This protein binds this small molecule.
Small molecule (SMILES): O=P(O)(O)OC[C@H]1O[C@](O)(COP(=O)(O)O)[C@@H](O)[C@@H]1O

Binding-site contacts:
Ligand atom O5P contacts residue THR350 of chain 1.C at 2.7 Å (h-bond).
Ligand atom O2 contacts residue GLY430 of chain 1.C at 3.3 Å (h-bond).
Ligand atom O6P contacts residue SER435 of chain 1.C at 3.2 Å (h-bond).
Ligand atom O2 contacts residue LEU347 of chain 1.C at 3.6 Å.
Ligand atom C6 contacts residue SER353 of chain 1.C at 3.7 Å.
Ligand atom O6P contacts residue SER353 of chain 1.C at 3.6 Å.
Ligand atom O5P contacts residue THR348 of chain 1.C at 3.5 Å (h-bond).
Ligand atom O6P contacts residue GLY436 of chain 1.C at 2.9 Å (h-bond).
Ligand atom O4P contacts residue SER353 of chain 1.C at 2.7 Å (h-bond).
Ligand atom O3 contacts residue GLY430 of chain 1.C at 3.1 Å.
Ligand atom P2 contacts residue SER435 of chain 1.C at 3.6 Å.
Ligand atom O4P contacts residue THR348 of chain 1.C at 2.4 Å (h-bond).
Ligand atom O4 contacts residue THR438 of chain 1.C at 3.5 Å (h-bond).
Ligand atom C6 contacts residue LEU347 of chain 1.C at 3.6 Å (hydrophobic).
Ligand atom O5 contacts residue LEU347 of chain 1.C at 3.6 Å (h-bond).
Ligand atom O2P contacts residue ARG405 of chain 1.C at 2.8 Å (salt-bridge).
Ligand atom O1P contacts residue TRP398 of chain 1.C at 2.6 Å (h-bond).
Ligand atom O3P contacts residue GLY434 of chain 1.C at 2.8 Å (h-bond).
Ligand atom O1P contacts residue ARG405 of chain 1.C at 2.8 Å (salt-bridge).
Ligand atom C3 contacts residue ARG432 of chain 1.C at 3.3 Å.
Ligand atom O6 contacts residue SER435 of chain 1.C at 3.7 Å.
Ligand atom C6 contacts residue THR438 of chain 1.C at 3.5 Å.
Ligand atom P1 contacts residue ARG405 of chain 1.C at 3.8 Å.
Ligand atom O4 contacts residue GLY436 of chain 1.C at 3.7 Å.
Ligand atom P2 contacts residue THR348 of chain 1.C at 3.4 Å.
Ligand atom C3 contacts residue GLY434 of chain 1.C at 3.3 Å.
Ligand atom P2 contacts residue SER353 of chain 1.C at 3.6 Å.
Ligand atom O5P contacts residue THR349 of chain 1.C at 3.4 Å (h-bond).
Ligand atom O3 contacts residue ARG432 of chain 1.C at 2.6 Å (salt-bridge).
Ligand atom O3P contacts residue PRO433 of chain 1.C at 3.6 Å.
Ligand atom O6 contacts residue THR348 of chain 1.C at 3.6 Å.
Ligand atom O4P contacts residue ARG352 of chain 1.C at 3.8 Å.
Ligand atom O4 contacts residue TYR437 of chain 1.C at 2.8 Å (h-bond).
Ligand atom O2P contacts residue THR349 of chain 1.C at 3.6 Å.
Ligand atom O4 contacts residue GLY434 of chain 1.C at 2.5 Å (h-bond).
Ligand atom O1 contacts residue GLY434 of chain 1.C at 3.7 Å.
Ligand atom O5P contacts residue SER435 of chain 1.C at 2.9 Å (h-bond).
Ligand atom O6 contacts residue THR349 of chain 1.C at 3.3 Å (h-bond).
Ligand atom C4 contacts residue GLY434 of chain 1.C at 3.3 Å.
Ligand atom C5 contacts residue GLY434 of chain 1.C at 3.4 Å.

Sequence of chain 1.C:
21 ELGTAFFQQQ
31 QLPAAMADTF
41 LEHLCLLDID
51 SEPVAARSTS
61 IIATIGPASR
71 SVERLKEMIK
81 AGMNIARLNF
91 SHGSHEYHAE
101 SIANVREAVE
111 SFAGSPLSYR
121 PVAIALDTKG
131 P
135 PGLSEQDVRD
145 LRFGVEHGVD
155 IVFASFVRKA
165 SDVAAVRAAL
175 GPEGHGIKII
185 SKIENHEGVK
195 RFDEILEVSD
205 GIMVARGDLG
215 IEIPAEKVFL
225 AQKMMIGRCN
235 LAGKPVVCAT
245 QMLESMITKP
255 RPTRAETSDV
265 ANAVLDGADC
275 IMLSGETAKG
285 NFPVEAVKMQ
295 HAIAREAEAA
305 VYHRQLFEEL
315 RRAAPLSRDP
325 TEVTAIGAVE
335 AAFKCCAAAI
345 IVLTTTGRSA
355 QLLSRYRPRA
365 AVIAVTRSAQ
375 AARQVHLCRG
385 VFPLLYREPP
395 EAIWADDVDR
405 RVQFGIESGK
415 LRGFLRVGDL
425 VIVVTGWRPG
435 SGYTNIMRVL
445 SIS